Sequence of chain 1.B:
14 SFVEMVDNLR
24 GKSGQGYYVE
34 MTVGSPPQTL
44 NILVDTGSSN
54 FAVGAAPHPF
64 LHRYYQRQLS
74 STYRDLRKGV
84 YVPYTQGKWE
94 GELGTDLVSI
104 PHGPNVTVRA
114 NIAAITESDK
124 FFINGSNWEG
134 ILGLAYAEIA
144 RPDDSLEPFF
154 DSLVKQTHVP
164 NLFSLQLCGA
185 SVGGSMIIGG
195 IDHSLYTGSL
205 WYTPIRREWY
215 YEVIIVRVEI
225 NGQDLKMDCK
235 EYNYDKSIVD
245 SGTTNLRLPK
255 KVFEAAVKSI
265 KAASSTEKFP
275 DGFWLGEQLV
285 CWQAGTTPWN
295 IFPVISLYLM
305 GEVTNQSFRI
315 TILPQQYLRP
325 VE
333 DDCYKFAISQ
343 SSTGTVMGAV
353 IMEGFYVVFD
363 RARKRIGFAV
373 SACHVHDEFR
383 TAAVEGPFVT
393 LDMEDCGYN

Binding-site contacts:
Ligand atom C18 contacts residue GLN89 of chain 1.B at 3.7 Å.
Ligand atom C61 contacts residue TYR87 of chain 1.B at 3.7 Å (hydrophobic).
Ligand atom C2 contacts residue ASP244 of chain 1.B at 3.2 Å.
Ligand atom C5 contacts residue ASP48 of chain 1.B at 3.4 Å.
Ligand atom O24 contacts residue ARG251 of chain 1.B at 3.0 Å (salt-bridge).
Ligand atom C21 contacts residue THR88 of chain 1.B at 3.6 Å.
Ligand atom C14 contacts residue GLN89 of chain 1.B at 3.7 Å.
Ligand atom C2 contacts residue GOL1 of chain 1.F at 3.2 Å.
Ligand atom N11 contacts residue GLY246 of chain 1.B at 3.0 Å (h-bond).
Ligand atom C5 contacts residue GOL1 of chain 1.F at 3.8 Å.
Ligand atom O34 contacts residue THR248 of chain 1.B at 3.2 Å (h-bond).
Ligand atom C9 contacts residue TYR87 of chain 1.B at 3.6 Å (hydrophobic).
Ligand atom O1 contacts residue THR88 of chain 1.B at 3.2 Å (h-bond).
Ligand atom C5 contacts residue ASP244 of chain 1.B at 3.6 Å.
Ligand atom C38 contacts residue GLY27 of chain 1.B at 3.6 Å.
Ligand atom C41 contacts residue ILE126 of chain 1.B at 3.8 Å (hydrophobic).
Ligand atom C35 contacts residue GLY246 of chain 1.B at 3.4 Å.
Ligand atom C41 contacts residue GLN28 of chain 1.B at 3.5 Å.
Ligand atom O7 contacts residue ASP244 of chain 1.B at 2.8 Å (salt-bridge).
Ligand atom C61 contacts residue GLN89 of chain 1.B at 3.1 Å.
Ligand atom C58 contacts residue TYR87 of chain 1.B at 3.6 Å (hydrophobic).
Ligand atom C53 contacts residue LEU46 of chain 1.B at 3.6 Å (hydrophobic).
Ligand atom C58 contacts residue GLY246 of chain 1.B at 3.8 Å.
Ligand atom C35 contacts residue THR248 of chain 1.B at 3.3 Å.
Ligand atom C58 contacts residue ASP48 of chain 1.B at 3.6 Å.
Ligand atom C17 contacts residue THR248 of chain 1.B at 3.8 Å.
Ligand atom O7 contacts residue GLY246 of chain 1.B at 3.5 Å.
Ligand atom C26 contacts residue GLN89 of chain 1.B at 3.4 Å.
Ligand atom C50 contacts residue TRP131 of chain 1.B at 3.5 Å (hydrophobic).
Ligand atom O65 contacts residue TYR87 of chain 1.B at 3.5 Å.
Ligand atom C21 contacts residue GLN89 of chain 1.B at 3.6 Å.
Ligand atom O65 contacts residue GLN89 of chain 1.B at 2.6 Å (h-bond).
Ligand atom O65 contacts residue THR88 of chain 1.B at 3.1 Å (h-bond).
Ligand atom C13 contacts residue GLN89 of chain 1.B at 3.6 Å.
Ligand atom C17 contacts residue GLN89 of chain 1.B at 3.6 Å.
Ligand atom O1 contacts residue GOL1 of chain 1.F at 2.5 Å (h-bond).
Ligand atom C15 contacts residue GLY246 of chain 1.B at 3.2 Å.
Ligand atom O1 contacts residue TYR87 of chain 1.B at 3.4 Å.
Ligand atom C41 contacts residue GLY27 of chain 1.B at 3.8 Å.
Ligand atom O7 contacts residue ASP48 of chain 1.B at 2.5 Å (salt-bridge).

A small-molecule ligand and the protein it binds are described below.
Small molecule (SMILES): C[C@@H]1CCCCCCCOc2cc(cc(C(=O)N(C)C)c2)C(=O)N[C@H]([C@@H](O)CO)C1